Sequence of chain 1.A:
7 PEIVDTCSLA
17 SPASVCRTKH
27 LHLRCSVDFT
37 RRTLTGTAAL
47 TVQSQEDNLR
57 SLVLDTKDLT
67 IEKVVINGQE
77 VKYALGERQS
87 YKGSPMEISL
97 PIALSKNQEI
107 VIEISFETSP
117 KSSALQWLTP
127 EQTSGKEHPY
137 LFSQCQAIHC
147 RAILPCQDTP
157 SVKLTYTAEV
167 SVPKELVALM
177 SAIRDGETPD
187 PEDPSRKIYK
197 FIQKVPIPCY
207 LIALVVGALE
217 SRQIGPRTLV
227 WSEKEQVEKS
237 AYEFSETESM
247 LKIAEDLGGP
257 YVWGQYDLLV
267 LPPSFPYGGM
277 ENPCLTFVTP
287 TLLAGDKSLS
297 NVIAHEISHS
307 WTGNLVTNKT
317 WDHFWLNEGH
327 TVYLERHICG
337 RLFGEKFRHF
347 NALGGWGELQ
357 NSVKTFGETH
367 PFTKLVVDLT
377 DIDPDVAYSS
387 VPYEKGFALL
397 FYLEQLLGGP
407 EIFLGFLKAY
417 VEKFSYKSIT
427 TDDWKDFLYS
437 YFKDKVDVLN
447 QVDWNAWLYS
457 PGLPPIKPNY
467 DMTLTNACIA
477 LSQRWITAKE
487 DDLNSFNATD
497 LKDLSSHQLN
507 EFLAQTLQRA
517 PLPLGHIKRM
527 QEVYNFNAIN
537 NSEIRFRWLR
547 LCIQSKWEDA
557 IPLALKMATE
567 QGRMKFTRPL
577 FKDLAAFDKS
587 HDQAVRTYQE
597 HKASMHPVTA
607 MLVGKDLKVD

The small molecule below binds the protein below.
Small molecule (SMILES): C[C@H](NC(=O)[C@@H](CC(=O)NO)Cc1ccccc1)C(=O)O

Binding-site contacts:
Ligand atom O21 contacts residue ZN1 of chain 1.B at 2.1 Å.
Ligand atom C12 contacts residue GLY274 of chain 1.A at 3.5 Å.
Ligand atom O21 contacts residue TYR389 of chain 1.A at 2.7 Å (h-bond).
Ligand atom N19 contacts residue GLU302 of chain 1.A at 2.7 Å (salt-bridge).
Ligand atom O13 contacts residue ARG569 of chain 1.A at 2.9 Å (salt-bridge).
Ligand atom O16 contacts residue GLY274 of chain 1.A at 2.6 Å (h-bond).
Ligand atom C16 contacts residue GLU302 of chain 1.A at 3.2 Å.
Ligand atom N19 contacts residue HIS301 of chain 1.A at 3.7 Å.
Ligand atom N19 contacts residue GLU277 of chain 1.A at 3.4 Å (salt-bridge).
Ligand atom C21 contacts residue VAL298 of chain 1.A at 3.4 Å (hydrophobic).
Ligand atom O14 contacts residue LYS571 of chain 1.A at 3.5 Å.
Ligand atom N19 contacts residue GLY275 of chain 1.A at 3.1 Å (h-bond).
Ligand atom C18 contacts residue GLU302 of chain 1.A at 3.7 Å.
Ligand atom O21 contacts residue HIS301 of chain 1.A at 3.3 Å (h-bond).
Ligand atom C12 contacts residue ARG569 of chain 1.A at 3.6 Å.
Ligand atom C11 contacts residue TYR384 of chain 1.A at 3.6 Å (hydrophobic).
Ligand atom C18 contacts residue TYR389 of chain 1.A at 3.5 Å (hydrophobic).
Ligand atom O20 contacts residue ZN1 of chain 1.B at 2.3 Å.
Ligand atom O16 contacts residue GLY275 of chain 1.A at 3.5 Å (h-bond).
Ligand atom C20 contacts residue ASN297 of chain 1.A at 3.6 Å.
Ligand atom C18 contacts residue HIS301 of chain 1.A at 3.8 Å.
Ligand atom O20 contacts residue GLU277 of chain 1.A at 2.8 Å (salt-bridge).
Ligand atom O20 contacts residue GLU302 of chain 1.A at 2.7 Å (salt-bridge).
Ligand atom O21 contacts residue GLU324 of chain 1.A at 3.0 Å (salt-bridge).
Ligand atom O14 contacts residue GLY274 of chain 1.A at 3.0 Å (h-bond).
Ligand atom C8 contacts residue TYR389 of chain 1.A at 3.7 Å (hydrophobic).
Ligand atom O14 contacts residue ARG569 of chain 1.A at 2.8 Å (salt-bridge).
Ligand atom N19 contacts residue ZN1 of chain 1.B at 3.0 Å.
Ligand atom O20 contacts residue HIS301 of chain 1.A at 3.2 Å.
Ligand atom O13 contacts residue LYS571 of chain 1.A at 3.6 Å.
Ligand atom C15 contacts residue TYR384 of chain 1.A at 3.8 Å (hydrophobic).
Ligand atom C17 contacts residue TYR389 of chain 1.A at 3.5 Å (hydrophobic).
Ligand atom O16 contacts residue TYR273 of chain 1.A at 3.4 Å.
Ligand atom C18 contacts residue ZN1 of chain 1.B at 2.8 Å.
Ligand atom O20 contacts residue HIS305 of chain 1.A at 2.9 Å (h-bond).
Ligand atom C9 contacts residue TYR384 of chain 1.A at 3.7 Å (hydrophobic).
Ligand atom C18 contacts residue GLY275 of chain 1.A at 3.6 Å.
Ligand atom C17 contacts residue GLY275 of chain 1.A at 3.2 Å.
Ligand atom C24 contacts residue HIS301 of chain 1.A at 3.5 Å.
Ligand atom N10 contacts residue TYR384 of chain 1.A at 3.1 Å (h-bond).